Sequence of chain 1.A:
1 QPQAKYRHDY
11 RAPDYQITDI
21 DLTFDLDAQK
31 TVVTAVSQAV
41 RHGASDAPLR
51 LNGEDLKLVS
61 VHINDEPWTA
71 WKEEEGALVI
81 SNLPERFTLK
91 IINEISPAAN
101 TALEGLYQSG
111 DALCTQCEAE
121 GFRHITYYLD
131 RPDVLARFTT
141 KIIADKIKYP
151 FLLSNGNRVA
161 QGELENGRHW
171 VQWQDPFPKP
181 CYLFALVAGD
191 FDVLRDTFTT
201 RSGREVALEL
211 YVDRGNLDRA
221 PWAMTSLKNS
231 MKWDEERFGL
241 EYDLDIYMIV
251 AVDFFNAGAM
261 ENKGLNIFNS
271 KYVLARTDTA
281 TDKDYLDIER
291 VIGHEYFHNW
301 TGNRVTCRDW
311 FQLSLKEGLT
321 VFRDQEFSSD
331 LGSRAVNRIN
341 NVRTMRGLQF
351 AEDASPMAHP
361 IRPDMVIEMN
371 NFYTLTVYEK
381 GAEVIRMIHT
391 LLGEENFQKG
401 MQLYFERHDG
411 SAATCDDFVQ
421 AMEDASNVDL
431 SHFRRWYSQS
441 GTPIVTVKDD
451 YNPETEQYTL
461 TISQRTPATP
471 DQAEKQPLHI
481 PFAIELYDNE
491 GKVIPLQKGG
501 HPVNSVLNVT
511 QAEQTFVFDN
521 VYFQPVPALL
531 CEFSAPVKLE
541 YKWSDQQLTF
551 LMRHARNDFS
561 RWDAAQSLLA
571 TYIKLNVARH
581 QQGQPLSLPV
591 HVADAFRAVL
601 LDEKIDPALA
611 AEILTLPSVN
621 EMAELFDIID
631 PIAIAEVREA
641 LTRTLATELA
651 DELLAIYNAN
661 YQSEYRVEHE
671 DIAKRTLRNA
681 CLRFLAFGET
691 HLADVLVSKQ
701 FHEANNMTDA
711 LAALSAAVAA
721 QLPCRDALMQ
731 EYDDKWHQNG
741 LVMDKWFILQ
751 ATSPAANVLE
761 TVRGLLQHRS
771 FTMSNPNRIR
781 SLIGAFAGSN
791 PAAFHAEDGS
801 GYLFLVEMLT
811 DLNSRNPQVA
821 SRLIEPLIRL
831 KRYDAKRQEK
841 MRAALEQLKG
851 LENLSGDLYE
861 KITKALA

This protein binds this small molecule.
Small molecule (SMILES): N[C@@H](CC(=O)O)C(=O)O

Binding-site contacts:
Ligand atom N contacts residue TYR378 of chain 1.A at 3.8 Å.
Ligand atom O contacts residue NA1 of chain 1.J at 4.2 Å.
Ligand atom OD2 contacts residue HIS298 of chain 1.A at 3.9 Å.
Ligand atom CA contacts residue TYR378 of chain 1.A at 3.6 Å (hydrophobic).
Ligand atom CA contacts residue ALA257 of chain 1.A at 3.7 Å (hydrophobic).
Ligand atom OXT contacts residue TYR378 of chain 1.A at 3.2 Å (h-bond).
Ligand atom CG contacts residue TYR378 of chain 1.A at 3.3 Å (hydrophobic).
Ligand atom OD1 contacts residue HIS294 of chain 1.A at 3.5 Å (h-bond).
Ligand atom CG contacts residue NA1 of chain 1.J at 2.8 Å.
Ligand atom CG contacts residue ZN1 of chain 1.B at 2.8 Å.
Ligand atom O contacts residue ALA257 of chain 1.A at 4.1 Å.
Ligand atom OD1 contacts residue TYR378 of chain 1.A at 2.4 Å (h-bond).
Ligand atom OXT contacts residue TYR373 of chain 1.A at 3.8 Å.
Ligand atom OD2 contacts residue ZN1 of chain 1.B at 2.8 Å.
Ligand atom CG contacts residue GLU317 of chain 1.A at 3.9 Å.
Ligand atom O contacts residue TYR378 of chain 1.A at 3.2 Å (h-bond).
Ligand atom C contacts residue TYR373 of chain 1.A at 3.9 Å (hydrophobic).
Ligand atom CG contacts residue ALA259 of chain 1.A at 4.0 Å (hydrophobic).
Ligand atom OD2 contacts residue ALA259 of chain 1.A at 3.7 Å.
Ligand atom CA contacts residue ALA259 of chain 1.A at 3.6 Å (hydrophobic).
Ligand atom C contacts residue TYR378 of chain 1.A at 3.1 Å (hydrophobic).
Ligand atom CG contacts residue HIS298 of chain 1.A at 4.3 Å.
Ligand atom O contacts residue TYR373 of chain 1.A at 3.2 Å.
Ligand atom CB contacts residue ALA259 of chain 1.A at 3.2 Å (hydrophobic).
Ligand atom CG contacts residue HIS294 of chain 1.A at 3.8 Å.
Ligand atom OD1 contacts residue ZN1 of chain 1.B at 2.1 Å.
Ligand atom CG contacts residue GLU261 of chain 1.A at 3.9 Å.
Ligand atom OXT contacts residue ALA257 of chain 1.A at 3.9 Å.
Ligand atom N contacts residue ALA259 of chain 1.A at 4.2 Å.
Ligand atom OD1 contacts residue GLU317 of chain 1.A at 3.0 Å (salt-bridge).
Ligand atom OD2 contacts residue NA1 of chain 1.J at 3.2 Å (h-bond).
Ligand atom C contacts residue ALA257 of chain 1.A at 3.7 Å (hydrophobic).
Ligand atom OD1 contacts residue HIS298 of chain 1.A at 3.9 Å.
Ligand atom OD1 contacts residue NA1 of chain 1.J at 2.9 Å (h-bond).
Ligand atom CB contacts residue NA1 of chain 1.J at 3.0 Å.
Ligand atom CB contacts residue TYR378 of chain 1.A at 3.6 Å (hydrophobic).
Ligand atom OD2 contacts residue HIS294 of chain 1.A at 3.4 Å (h-bond).
Ligand atom CG contacts residue GLU295 of chain 1.A at 3.9 Å.
Ligand atom OD2 contacts residue GLU261 of chain 1.A at 3.5 Å (salt-bridge).
Ligand atom OD2 contacts residue GLU295 of chain 1.A at 2.8 Å (salt-bridge).